A small-molecule ligand and the protein it binds are described below.
Small molecule (SMILES): CC(=O)N[C@@H]1[C@@H](O)[C@H](O)[C@@H](CO)O[C@H]1O

Sequence of chain 1.B:
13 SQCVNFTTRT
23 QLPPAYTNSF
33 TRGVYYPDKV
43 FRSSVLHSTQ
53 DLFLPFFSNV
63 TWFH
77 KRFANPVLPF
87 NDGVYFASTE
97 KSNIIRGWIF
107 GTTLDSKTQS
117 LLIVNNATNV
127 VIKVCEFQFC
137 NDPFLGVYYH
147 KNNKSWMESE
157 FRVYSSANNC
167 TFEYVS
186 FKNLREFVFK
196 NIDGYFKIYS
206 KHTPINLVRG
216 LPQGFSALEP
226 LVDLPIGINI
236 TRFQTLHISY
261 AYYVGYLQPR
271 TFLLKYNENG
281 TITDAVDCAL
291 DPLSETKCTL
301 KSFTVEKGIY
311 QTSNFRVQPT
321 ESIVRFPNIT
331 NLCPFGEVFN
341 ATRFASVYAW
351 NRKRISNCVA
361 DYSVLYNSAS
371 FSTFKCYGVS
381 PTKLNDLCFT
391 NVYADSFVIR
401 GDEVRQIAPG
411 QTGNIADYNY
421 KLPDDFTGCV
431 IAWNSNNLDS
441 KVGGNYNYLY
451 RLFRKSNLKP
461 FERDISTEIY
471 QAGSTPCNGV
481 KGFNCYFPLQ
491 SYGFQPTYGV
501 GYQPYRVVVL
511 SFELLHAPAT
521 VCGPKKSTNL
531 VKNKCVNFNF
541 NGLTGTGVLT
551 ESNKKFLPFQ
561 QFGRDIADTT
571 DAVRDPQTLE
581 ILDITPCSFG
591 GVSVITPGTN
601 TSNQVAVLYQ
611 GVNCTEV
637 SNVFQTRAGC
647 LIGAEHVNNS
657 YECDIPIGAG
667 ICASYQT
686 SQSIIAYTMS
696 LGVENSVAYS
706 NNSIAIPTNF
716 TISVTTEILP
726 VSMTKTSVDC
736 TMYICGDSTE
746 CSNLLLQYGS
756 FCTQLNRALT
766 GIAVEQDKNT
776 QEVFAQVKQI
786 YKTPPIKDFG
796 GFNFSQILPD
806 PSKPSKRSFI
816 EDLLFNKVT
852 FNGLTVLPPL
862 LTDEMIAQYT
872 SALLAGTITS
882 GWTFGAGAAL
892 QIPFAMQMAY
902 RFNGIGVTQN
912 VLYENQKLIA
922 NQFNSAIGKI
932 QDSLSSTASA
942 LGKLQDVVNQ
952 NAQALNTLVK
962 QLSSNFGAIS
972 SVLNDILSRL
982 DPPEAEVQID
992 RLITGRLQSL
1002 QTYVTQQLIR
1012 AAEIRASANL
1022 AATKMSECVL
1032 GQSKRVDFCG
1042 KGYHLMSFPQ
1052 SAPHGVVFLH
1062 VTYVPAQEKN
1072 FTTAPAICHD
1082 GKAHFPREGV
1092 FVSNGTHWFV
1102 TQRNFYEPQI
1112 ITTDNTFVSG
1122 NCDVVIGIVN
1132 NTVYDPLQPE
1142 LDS

Binding-site contacts:
Ligand atom C1 contacts residue GLN892 of chain 1.B at 4.0 Å.
Ligand atom N2 contacts residue GLN892 of chain 1.B at 4.0 Å.
Ligand atom C8 contacts residue GLU1069 of chain 1.A at 3.4 Å.
Ligand atom C1 contacts residue ASN1071 of chain 1.A at 1.4 Å.
Ligand atom C5 contacts residue ASN1071 of chain 1.A at 3.6 Å.
Ligand atom C3 contacts residue ASN1071 of chain 1.A at 3.8 Å.
Ligand atom C8 contacts residue ASN1071 of chain 1.A at 3.3 Å.
Ligand atom C2 contacts residue ASN1071 of chain 1.A at 2.5 Å.
Ligand atom O7 contacts residue ASN1071 of chain 1.A at 4.0 Å.
Ligand atom O5 contacts residue ASN1071 of chain 1.A at 2.3 Å (h-bond).
Ligand atom C4 contacts residue ASN1071 of chain 1.A at 4.2 Å.
Ligand atom C8 contacts residue LYS1070 of chain 1.A at 4.5 Å.
Ligand atom C5 contacts residue ALA703 of chain 1.A at 3.9 Å (hydrophobic).
Ligand atom O4 contacts residue ALA703 of chain 1.A at 4.4 Å.
Ligand atom C7 contacts residue ASN1071 of chain 1.A at 3.1 Å.
Ligand atom C7 contacts residue GLU1069 of chain 1.A at 4.4 Å.
Ligand atom N2 contacts residue ASN1071 of chain 1.A at 2.3 Å (h-bond).

Sequence of chain 1.A:
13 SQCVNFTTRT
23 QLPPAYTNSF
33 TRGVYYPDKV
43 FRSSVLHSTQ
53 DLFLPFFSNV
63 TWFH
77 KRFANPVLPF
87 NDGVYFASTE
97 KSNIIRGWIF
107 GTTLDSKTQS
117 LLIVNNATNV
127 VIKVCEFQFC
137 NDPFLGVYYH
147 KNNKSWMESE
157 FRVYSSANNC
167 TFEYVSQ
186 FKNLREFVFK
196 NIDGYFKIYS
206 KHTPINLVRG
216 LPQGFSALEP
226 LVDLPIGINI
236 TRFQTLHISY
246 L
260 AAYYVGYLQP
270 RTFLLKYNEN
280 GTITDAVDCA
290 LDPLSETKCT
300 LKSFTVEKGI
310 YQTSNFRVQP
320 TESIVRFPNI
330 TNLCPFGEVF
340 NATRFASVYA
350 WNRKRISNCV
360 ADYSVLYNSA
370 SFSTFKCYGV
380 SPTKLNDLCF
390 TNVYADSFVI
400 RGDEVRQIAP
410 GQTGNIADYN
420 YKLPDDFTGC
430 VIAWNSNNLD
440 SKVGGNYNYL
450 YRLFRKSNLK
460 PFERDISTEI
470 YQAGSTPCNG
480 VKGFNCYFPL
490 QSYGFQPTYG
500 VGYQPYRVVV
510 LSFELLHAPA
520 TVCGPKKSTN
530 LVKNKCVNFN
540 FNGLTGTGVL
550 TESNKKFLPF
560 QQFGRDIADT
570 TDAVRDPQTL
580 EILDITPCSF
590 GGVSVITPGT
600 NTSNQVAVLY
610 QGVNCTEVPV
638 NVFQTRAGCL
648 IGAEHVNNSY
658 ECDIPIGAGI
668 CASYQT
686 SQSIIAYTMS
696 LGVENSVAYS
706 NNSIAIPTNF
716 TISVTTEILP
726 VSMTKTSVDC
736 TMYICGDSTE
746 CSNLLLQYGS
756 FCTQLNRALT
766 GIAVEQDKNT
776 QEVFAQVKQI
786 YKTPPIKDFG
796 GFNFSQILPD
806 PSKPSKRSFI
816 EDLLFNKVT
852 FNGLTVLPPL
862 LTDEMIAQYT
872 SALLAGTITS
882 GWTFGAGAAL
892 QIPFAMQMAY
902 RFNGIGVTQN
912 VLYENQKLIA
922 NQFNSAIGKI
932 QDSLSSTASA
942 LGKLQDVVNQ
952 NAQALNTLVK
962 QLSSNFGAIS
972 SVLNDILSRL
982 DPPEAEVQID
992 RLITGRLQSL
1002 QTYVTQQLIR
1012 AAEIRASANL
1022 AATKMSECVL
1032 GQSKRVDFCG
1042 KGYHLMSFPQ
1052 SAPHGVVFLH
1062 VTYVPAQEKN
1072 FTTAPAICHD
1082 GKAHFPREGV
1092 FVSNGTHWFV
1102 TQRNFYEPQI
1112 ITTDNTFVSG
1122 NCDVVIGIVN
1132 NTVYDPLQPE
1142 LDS